Sequence of chain 1.E:
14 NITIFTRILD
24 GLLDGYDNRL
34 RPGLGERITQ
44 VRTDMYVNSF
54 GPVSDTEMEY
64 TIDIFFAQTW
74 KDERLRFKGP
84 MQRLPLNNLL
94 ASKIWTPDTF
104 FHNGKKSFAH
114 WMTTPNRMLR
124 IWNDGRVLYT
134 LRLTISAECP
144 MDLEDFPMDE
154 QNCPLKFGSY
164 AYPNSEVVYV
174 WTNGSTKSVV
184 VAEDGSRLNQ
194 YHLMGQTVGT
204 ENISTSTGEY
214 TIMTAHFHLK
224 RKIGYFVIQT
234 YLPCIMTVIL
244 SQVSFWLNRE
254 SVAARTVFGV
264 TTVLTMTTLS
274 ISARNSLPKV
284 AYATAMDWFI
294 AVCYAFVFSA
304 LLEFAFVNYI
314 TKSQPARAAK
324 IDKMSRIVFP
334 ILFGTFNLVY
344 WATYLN

Binding-site contacts:
Ligand atom C02 contacts residue TYR49 of chain 1.E at 3.9 Å (hydrophobic).
Ligand atom C10 contacts residue TYR163 of chain 1.A at 3.9 Å (hydrophobic).
Ligand atom O22 contacts residue ILE206 of chain 1.A at 3.1 Å.
Ligand atom N11 contacts residue TYR163 of chain 1.A at 2.8 Å (h-bond).
Ligand atom C12 contacts residue THR210 of chain 1.A at 3.7 Å.
Ligand atom C21 contacts residue ILE215 of chain 1.A at 3.5 Å (hydrophobic).
Ligand atom N14 contacts residue THR210 of chain 1.A at 3.6 Å.
Ligand atom C08 contacts residue HIS105 of chain 1.A at 3.6 Å.
Ligand atom O20 contacts residue HIS105 of chain 1.A at 3.1 Å.
Ligand atom N11 contacts residue TYR213 of chain 1.A at 3.5 Å.
Ligand atom O20 contacts residue TYR213 of chain 1.A at 3.3 Å.
Ligand atom C16 contacts residue THR133 of chain 1.E at 3.4 Å.
Ligand atom C02 contacts residue PHE68 of chain 1.E at 3.6 Å (hydrophobic).
Ligand atom C07 contacts residue HIS105 of chain 1.A at 3.6 Å.
Ligand atom C21 contacts residue SER162 of chain 1.A at 2.9 Å.
Ligand atom O22 contacts residue HIS105 of chain 1.A at 3.1 Å.
Ligand atom C16 contacts residue PHE68 of chain 1.E at 3.6 Å (hydrophobic).
Ligand atom C21 contacts residue TYR213 of chain 1.A at 3.6 Å (hydrophobic).
Ligand atom C10 contacts residue TYR213 of chain 1.A at 3.9 Å (hydrophobic).
Ligand atom C01 contacts residue TYR49 of chain 1.E at 3.7 Å (hydrophobic).
Ligand atom C21 contacts residue HIS105 of chain 1.A at 3.3 Å.
Ligand atom N14 contacts residue THR133 of chain 1.E at 3.4 Å.
Ligand atom C19 contacts residue ASP47 of chain 1.E at 3.6 Å.
Ligand atom C23 contacts residue ILE206 of chain 1.A at 3.7 Å (hydrophobic).
Ligand atom O17 contacts residue THR133 of chain 1.E at 2.4 Å (h-bond).
Ligand atom C13 contacts residue THR133 of chain 1.E at 3.7 Å.
Ligand atom C13 contacts residue THR210 of chain 1.A at 3.9 Å.
Ligand atom C13 contacts residue TYR163 of chain 1.A at 3.7 Å (hydrophobic).
Ligand atom O17 contacts residue PHE68 of chain 1.E at 2.8 Å (h-bond).
Ligand atom C15 contacts residue THR133 of chain 1.E at 3.7 Å.
Ligand atom O20 contacts residue ILE215 of chain 1.A at 3.4 Å.
Ligand atom C09 contacts residue SER162 of chain 1.A at 3.2 Å.
Ligand atom C19 contacts residue PHE68 of chain 1.E at 3.7 Å (hydrophobic).
Ligand atom C15 contacts residue THR210 of chain 1.A at 3.9 Å.
Ligand atom C12 contacts residue TYR163 of chain 1.A at 3.5 Å (hydrophobic).
Ligand atom C08 contacts residue TYR213 of chain 1.A at 3.7 Å (hydrophobic).
Ligand atom C21 contacts residue PHE103 of chain 1.A at 3.9 Å (hydrophobic).
Ligand atom C09 contacts residue TYR213 of chain 1.A at 3.3 Å (hydrophobic).
Ligand atom C23 contacts residue HIS105 of chain 1.A at 3.3 Å.
Ligand atom O17 contacts residue ALA70 of chain 1.E at 3.5 Å.

Sequence of chain 1.A:
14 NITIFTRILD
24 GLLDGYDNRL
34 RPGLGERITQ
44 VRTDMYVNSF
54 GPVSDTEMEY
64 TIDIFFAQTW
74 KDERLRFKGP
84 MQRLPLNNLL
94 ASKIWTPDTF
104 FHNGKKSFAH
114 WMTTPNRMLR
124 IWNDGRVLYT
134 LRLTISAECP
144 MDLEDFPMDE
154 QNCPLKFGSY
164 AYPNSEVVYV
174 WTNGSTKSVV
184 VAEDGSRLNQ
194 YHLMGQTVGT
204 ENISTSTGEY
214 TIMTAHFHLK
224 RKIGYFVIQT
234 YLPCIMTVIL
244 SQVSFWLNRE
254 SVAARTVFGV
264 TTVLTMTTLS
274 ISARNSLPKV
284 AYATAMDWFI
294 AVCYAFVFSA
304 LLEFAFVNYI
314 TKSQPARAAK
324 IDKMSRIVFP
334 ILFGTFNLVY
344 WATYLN

This protein binds this small molecule.
Small molecule (SMILES): CCc1c(C(=O)OC)ncc2[nH]c3cc(OC)c(OC)cc3c12